Binding-site contacts:
Ligand atom PB contacts residue MG1 of chain 1.E at 3.2 Å.
Ligand atom PA contacts residue MG1 of chain 1.E at 3.4 Å.
Ligand atom O1G contacts residue ASP528 of chain 1.A at 2.7 Å (salt-bridge).
Ligand atom O3A contacts residue MG1 of chain 1.E at 3.5 Å.
Ligand atom O2B contacts residue SER531 of chain 1.A at 3.5 Å (h-bond).
Ligand atom O3G contacts residue ARG587 of chain 1.A at 2.9 Å (salt-bridge).
Ligand atom O1A contacts residue ASP669 of chain 1.A at 2.9 Å (salt-bridge).
Ligand atom O2A contacts residue LYS615 of chain 1.A at 2.8 Å (salt-bridge).
Ligand atom O2B contacts residue MG1 of chain 1.E at 2.2 Å.
Ligand atom O6 contacts residue LEU616 of chain 1.A at 3.6 Å.
Ligand atom O1B contacts residue LEU532 of chain 1.A at 3.4 Å (h-bond).
Ligand atom O3G contacts residue ASN530 of chain 1.A at 3.4 Å (h-bond).
Ligand atom N2 contacts residue ASN619 of chain 1.A at 3.1 Å (h-bond).
Ligand atom O3B contacts residue LYS615 of chain 1.A at 3.7 Å.
Ligand atom O1A contacts residue MG1 of chain 1.E at 2.2 Å.
Ligand atom O2G contacts residue LYS615 of chain 1.A at 3.0 Å.
Ligand atom O2B contacts residue LEU532 of chain 1.A at 3.4 Å (h-bond).
Ligand atom O3B contacts residue SER531 of chain 1.A at 3.2 Å (h-bond).
Ligand atom C5' contacts residue ASP669 of chain 1.A at 3.5 Å.
Ligand atom PA contacts residue LYS615 of chain 1.A at 3.7 Å.
Ligand atom O1G contacts residue PHE529 of chain 1.A at 3.0 Å (h-bond).
Ligand atom N2 contacts residue TYR622 of chain 1.A at 3.3 Å.
Ligand atom PG contacts residue MG1 of chain 1.E at 3.4 Å.
Ligand atom O1A contacts residue ASP528 of chain 1.A at 3.1 Å (salt-bridge).
Ligand atom PG contacts residue ARG587 of chain 1.A at 3.4 Å.
Ligand atom O3' contacts residue TYR533 of chain 1.A at 3.4 Å (h-bond).
Ligand atom C5 contacts residue ASN619 of chain 1.A at 3.7 Å.
Ligand atom PB contacts residue SER531 of chain 1.A at 3.6 Å.
Ligand atom O3B contacts residue MG1 of chain 1.E at 3.5 Å.
Ligand atom O3G contacts residue LYS591 of chain 1.A at 3.7 Å.
Ligand atom O1B contacts residue SER531 of chain 1.A at 3.2 Å.
Ligand atom O3' contacts residue LEU532 of chain 1.A at 3.3 Å (h-bond).
Ligand atom O2B contacts residue PHE529 of chain 1.A at 3.1 Å (h-bond).
Ligand atom O3B contacts residue ARG587 of chain 1.A at 3.2 Å (salt-bridge).
Ligand atom C2 contacts residue ASN619 of chain 1.A at 3.7 Å.
Ligand atom C2' contacts residue ASN619 of chain 1.A at 3.3 Å.
Ligand atom O2B contacts residue ASP669 of chain 1.A at 3.1 Å (salt-bridge).
Ligand atom O3A contacts residue LYS615 of chain 1.A at 3.4 Å (salt-bridge).
Ligand atom O1G contacts residue MG1 of chain 1.E at 2.1 Å.
Ligand atom O2G contacts residue ARG587 of chain 1.A at 2.8 Å (salt-bridge).

A protein and the small-molecule ligand that binds it are described below.
Small molecule (SMILES): Nc1nc2c(ncn2[C@H]2C[C@H](O)[C@@H](CO[P](=O)(O)O[P](=O)(O)OP(=O)(O)O)O2)c(=O)[nH]1

Sequence of chain 1.A:
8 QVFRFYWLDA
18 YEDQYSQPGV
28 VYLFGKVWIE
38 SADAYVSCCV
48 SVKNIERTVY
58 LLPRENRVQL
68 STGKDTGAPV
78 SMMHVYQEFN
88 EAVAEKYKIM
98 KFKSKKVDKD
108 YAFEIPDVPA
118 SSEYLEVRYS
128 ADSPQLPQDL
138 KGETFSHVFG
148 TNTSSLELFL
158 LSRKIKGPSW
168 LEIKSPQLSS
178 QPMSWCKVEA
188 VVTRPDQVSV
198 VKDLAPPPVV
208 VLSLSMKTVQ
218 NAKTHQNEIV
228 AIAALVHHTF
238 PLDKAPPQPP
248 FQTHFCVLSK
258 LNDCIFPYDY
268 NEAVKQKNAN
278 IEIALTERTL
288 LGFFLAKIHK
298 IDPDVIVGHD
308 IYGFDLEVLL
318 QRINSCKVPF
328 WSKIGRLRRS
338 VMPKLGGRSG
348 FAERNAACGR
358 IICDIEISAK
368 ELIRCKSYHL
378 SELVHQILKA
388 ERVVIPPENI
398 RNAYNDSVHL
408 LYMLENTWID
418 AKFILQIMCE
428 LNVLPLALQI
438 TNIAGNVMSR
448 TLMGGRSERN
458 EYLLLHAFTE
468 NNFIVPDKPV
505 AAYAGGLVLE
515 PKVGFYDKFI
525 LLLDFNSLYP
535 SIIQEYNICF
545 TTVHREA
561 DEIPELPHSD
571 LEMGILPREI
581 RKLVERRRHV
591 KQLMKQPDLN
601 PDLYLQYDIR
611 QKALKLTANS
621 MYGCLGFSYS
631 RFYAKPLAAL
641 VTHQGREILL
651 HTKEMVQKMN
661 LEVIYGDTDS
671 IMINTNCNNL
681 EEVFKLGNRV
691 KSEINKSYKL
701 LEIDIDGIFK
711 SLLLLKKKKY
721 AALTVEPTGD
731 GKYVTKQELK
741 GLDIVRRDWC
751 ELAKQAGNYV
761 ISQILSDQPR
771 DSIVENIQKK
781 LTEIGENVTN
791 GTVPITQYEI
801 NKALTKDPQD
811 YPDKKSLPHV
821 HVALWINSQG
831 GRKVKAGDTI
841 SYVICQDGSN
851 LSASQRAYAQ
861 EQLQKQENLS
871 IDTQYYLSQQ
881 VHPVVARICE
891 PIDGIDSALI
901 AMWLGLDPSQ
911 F